Sequence of chain 1.A:
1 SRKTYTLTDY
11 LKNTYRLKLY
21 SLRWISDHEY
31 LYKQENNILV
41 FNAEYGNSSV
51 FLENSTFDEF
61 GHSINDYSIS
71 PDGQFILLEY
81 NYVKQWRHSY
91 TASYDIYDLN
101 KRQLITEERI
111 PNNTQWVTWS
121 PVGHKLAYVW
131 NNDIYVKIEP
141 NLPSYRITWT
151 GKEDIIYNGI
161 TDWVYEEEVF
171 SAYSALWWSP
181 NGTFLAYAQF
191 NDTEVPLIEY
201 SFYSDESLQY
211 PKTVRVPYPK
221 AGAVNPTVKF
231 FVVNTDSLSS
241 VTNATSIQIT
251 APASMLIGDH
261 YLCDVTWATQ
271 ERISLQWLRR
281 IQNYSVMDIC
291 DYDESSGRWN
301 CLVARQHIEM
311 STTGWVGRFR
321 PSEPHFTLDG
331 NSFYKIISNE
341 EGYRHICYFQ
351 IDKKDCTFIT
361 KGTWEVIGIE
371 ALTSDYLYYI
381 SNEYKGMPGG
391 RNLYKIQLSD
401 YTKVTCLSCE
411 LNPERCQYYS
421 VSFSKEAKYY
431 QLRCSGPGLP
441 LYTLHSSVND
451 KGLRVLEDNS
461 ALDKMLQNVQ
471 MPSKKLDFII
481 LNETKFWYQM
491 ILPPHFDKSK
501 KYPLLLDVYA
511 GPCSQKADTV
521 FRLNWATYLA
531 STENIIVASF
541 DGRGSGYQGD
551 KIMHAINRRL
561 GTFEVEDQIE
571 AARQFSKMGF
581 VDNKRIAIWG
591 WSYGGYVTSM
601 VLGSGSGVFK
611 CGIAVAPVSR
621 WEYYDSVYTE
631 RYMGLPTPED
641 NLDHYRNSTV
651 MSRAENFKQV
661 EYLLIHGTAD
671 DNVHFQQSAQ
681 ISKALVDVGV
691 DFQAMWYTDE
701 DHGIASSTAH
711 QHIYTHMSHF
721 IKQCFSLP

This protein binds this small molecule.
Small molecule (SMILES): CC(=O)N[C@@H]1[C@@H](O)[C@H](O)[C@@H](CO)O[C@H]1O

Binding-site contacts:
Ligand atom O4 contacts residue TRP149 of chain 1.A at 3.8 Å.
Ligand atom N2 contacts residue ASN243 of chain 1.A at 2.9 Å (h-bond).
Ligand atom O1 contacts residue TRP149 of chain 1.A at 3.0 Å.
Ligand atom C1 contacts residue ASN243 of chain 1.A at 2.7 Å.
Ligand atom O7 contacts residue ASN243 of chain 1.A at 2.9 Å (h-bond).
Ligand atom O1 contacts residue ASN243 of chain 1.A at 3.0 Å (h-bond).
Ligand atom C8 contacts residue ASN243 of chain 1.A at 3.4 Å.
Ligand atom C7 contacts residue ASN243 of chain 1.A at 2.7 Å.
Ligand atom C1 contacts residue TRP149 of chain 1.A at 4.3 Å (hydrophobic).
Ligand atom C2 contacts residue ASN243 of chain 1.A at 3.3 Å.
Ligand atom C3 contacts residue TRP149 of chain 1.A at 4.1 Å (hydrophobic).
Ligand atom C5 contacts residue TRP149 of chain 1.A at 3.9 Å (hydrophobic).
Ligand atom C6 contacts residue TRP149 of chain 1.A at 4.4 Å (hydrophobic).
Ligand atom O5 contacts residue ASN243 of chain 1.A at 4.0 Å.
Ligand atom C8 contacts residue VAL241 of chain 1.A at 3.7 Å (hydrophobic).
Ligand atom C4 contacts residue TRP149 of chain 1.A at 4.3 Å (hydrophobic).